The protein below binds the small molecule below.
Small molecule (SMILES): O=C(O)CCc1c(C(=O)O)[nH]c2cc(Cl)cc(Cl)c12

Binding-site contacts:
Ligand atom C11 contacts residue GLY28 of chain 1.A at 3.7 Å.
Ligand atom CL17 contacts residue PHE16 of chain 1.A at 3.9 Å.
Ligand atom C1 contacts residue MET30 of chain 1.A at 3.4 Å (hydrophobic).
Ligand atom O15 contacts residue THR31 of chain 1.A at 3.2 Å (h-bond).
Ligand atom C3 contacts residue MET30 of chain 1.A at 3.3 Å (hydrophobic).
Ligand atom O14 contacts residue GLY26 of chain 1.A at 2.9 Å.
Ligand atom N7 contacts residue GLY21 of chain 1.A at 3.4 Å.
Ligand atom C16 contacts residue TYR113 of chain 1.A at 3.9 Å (hydrophobic).
Ligand atom C3 contacts residue THR31 of chain 1.A at 4.0 Å.
Ligand atom N7 contacts residue THR31 of chain 1.A at 3.0 Å (h-bond).
Ligand atom C3 contacts residue VAL17 of chain 1.A at 3.7 Å (hydrophobic).
Ligand atom O14 contacts residue GLY28 of chain 1.A at 3.4 Å (h-bond).
Ligand atom N7 contacts residue MET30 of chain 1.A at 3.3 Å.
Ligand atom O15 contacts residue GLY28 of chain 1.A at 3.0 Å.
Ligand atom C11 contacts residue GLY21 of chain 1.A at 4.0 Å.
Ligand atom C8 contacts residue VAL17 of chain 1.A at 3.3 Å (hydrophobic).
Ligand atom O15 contacts residue GLU29 of chain 1.A at 3.8 Å.
Ligand atom O18 contacts residue TYR113 of chain 1.A at 3.5 Å (h-bond).
Ligand atom O18 contacts residue GLY26 of chain 1.A at 3.7 Å.
Ligand atom C2 contacts residue MET30 of chain 1.A at 3.5 Å (hydrophobic).
Ligand atom C13 contacts residue LEU34 of chain 1.A at 3.9 Å (hydrophobic).
Ligand atom C2 contacts residue GLY21 of chain 1.A at 4.0 Å.
Ligand atom C11 contacts residue GLY26 of chain 1.A at 3.9 Å.
Ligand atom N7 contacts residue VAL17 of chain 1.A at 3.9 Å.
Ligand atom CL17 contacts residue GLU20 of chain 1.A at 3.8 Å.
Ligand atom C13 contacts residue GLU20 of chain 1.A at 3.6 Å.
Ligand atom C8 contacts residue LEU34 of chain 1.A at 3.8 Å (hydrophobic).
Ligand atom CL17 contacts residue VAL17 of chain 1.A at 3.7 Å.
Ligand atom O14 contacts residue THR27 of chain 1.A at 3.3 Å (h-bond).
Ligand atom C5 contacts residue MET30 of chain 1.A at 3.2 Å (hydrophobic).
Ligand atom O15 contacts residue MET30 of chain 1.A at 3.6 Å (h-bond).
Ligand atom C8 contacts residue MET30 of chain 1.A at 3.8 Å (hydrophobic).
Ligand atom CL17 contacts residue LEU34 of chain 1.A at 3.7 Å.
Ligand atom C16 contacts residue GLY26 of chain 1.A at 3.6 Å.
Ligand atom CL17 contacts residue LEU175 of chain 1.A at 3.8 Å.
Ligand atom C12 contacts residue GLY26 of chain 1.A at 3.4 Å.
Ligand atom C5 contacts residue GLY21 of chain 1.A at 3.5 Å.
Ligand atom C3 contacts residue GLY21 of chain 1.A at 3.8 Å.
Ligand atom C11 contacts residue MET30 of chain 1.A at 3.5 Å (hydrophobic).
Ligand atom C8 contacts residue GLU20 of chain 1.A at 4.0 Å.

Sequence of chain 1.A:
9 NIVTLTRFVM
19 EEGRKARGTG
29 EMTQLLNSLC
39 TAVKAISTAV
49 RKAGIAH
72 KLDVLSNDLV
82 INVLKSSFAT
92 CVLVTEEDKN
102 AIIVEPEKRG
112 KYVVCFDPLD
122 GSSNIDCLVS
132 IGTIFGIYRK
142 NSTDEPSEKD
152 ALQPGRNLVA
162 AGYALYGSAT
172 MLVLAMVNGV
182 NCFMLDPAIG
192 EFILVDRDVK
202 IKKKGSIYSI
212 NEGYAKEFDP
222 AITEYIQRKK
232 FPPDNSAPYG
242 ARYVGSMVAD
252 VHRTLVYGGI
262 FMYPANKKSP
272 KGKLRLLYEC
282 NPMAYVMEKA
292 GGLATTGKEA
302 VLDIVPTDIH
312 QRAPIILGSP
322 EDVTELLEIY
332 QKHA